Sequence of chain 1.B:
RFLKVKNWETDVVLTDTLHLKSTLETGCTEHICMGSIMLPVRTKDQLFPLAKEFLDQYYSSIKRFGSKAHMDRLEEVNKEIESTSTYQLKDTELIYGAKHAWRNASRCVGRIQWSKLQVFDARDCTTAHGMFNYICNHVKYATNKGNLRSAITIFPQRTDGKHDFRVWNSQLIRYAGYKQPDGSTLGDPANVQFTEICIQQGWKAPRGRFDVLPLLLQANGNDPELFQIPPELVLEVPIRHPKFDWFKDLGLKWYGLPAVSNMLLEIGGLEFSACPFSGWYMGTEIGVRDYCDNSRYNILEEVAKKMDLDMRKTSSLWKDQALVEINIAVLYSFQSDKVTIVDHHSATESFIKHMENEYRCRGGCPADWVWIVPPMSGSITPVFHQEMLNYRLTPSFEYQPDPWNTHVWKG

Binding-site contacts:
Ligand atom C24 contacts residue TYR410 of chain 1.B at 3.5 Å (hydrophobic).
Ligand atom C04 contacts residue PRO269 of chain 1.B at 3.7 Å (hydrophobic).
Ligand atom C03 contacts residue PRO269 of chain 1.B at 3.4 Å (hydrophobic).
Ligand atom C22 contacts residue TRP10 of chain 1.A at 3.8 Å (hydrophobic).
Ligand atom C14 contacts residue VAL271 of chain 1.B at 3.5 Å (hydrophobic).
Ligand atom C03 contacts residue PHE288 of chain 1.B at 3.6 Å (hydrophobic).
Ligand atom C14 contacts residue HEM1 of chain 1.H at 3.5 Å.
Ligand atom C15 contacts residue VAL271 of chain 1.B at 3.6 Å (hydrophobic).
Ligand atom S01 contacts residue HEM1 of chain 1.H at 3.3 Å.
Ligand atom C23 contacts residue TYR410 of chain 1.B at 3.6 Å (hydrophobic).
Ligand atom C16 contacts residue GLU296 of chain 1.B at 3.6 Å.
Ligand atom C02 contacts residue HEM1 of chain 1.H at 3.7 Å.
Ligand atom C06 contacts residue GLU296 of chain 1.B at 3.5 Å.
Ligand atom C25 contacts residue MET40 of chain 1.B at 3.7 Å (hydrophobic).
Ligand atom C11 contacts residue GLU296 of chain 1.B at 3.5 Å.
Ligand atom S01 contacts residue GLY290 of chain 1.B at 3.7 Å.
Ligand atom S21 contacts residue MET40 of chain 1.B at 3.4 Å.
Ligand atom N06 contacts residue TRP291 of chain 1.B at 2.9 Å (h-bond).
Ligand atom C23 contacts residue LEU41 of chain 1.B at 3.6 Å (hydrophobic).
Ligand atom C34 contacts residue GLN182 of chain 1.B at 3.5 Å.
Ligand atom C22 contacts residue LEU41 of chain 1.B at 3.7 Å (hydrophobic).
Ligand atom C36 contacts residue HEM1 of chain 1.H at 3.1 Å.
Ligand atom N06 contacts residue HEM1 of chain 1.H at 3.7 Å.
Ligand atom C33 contacts residue GLN182 of chain 1.B at 3.6 Å.
Ligand atom C22 contacts residue MET40 of chain 1.B at 3.6 Å (hydrophobic).
Ligand atom N07 contacts residue GLU296 of chain 1.B at 2.6 Å (salt-bridge).
Ligand atom C04 contacts residue VAL271 of chain 1.B at 3.6 Å (hydrophobic).
Ligand atom C11 contacts residue HEM1 of chain 1.H at 3.6 Å.
Ligand atom N27 contacts residue HEM1 of chain 1.H at 3.4 Å (h-bond).
Ligand atom C13 contacts residue HEM1 of chain 1.H at 3.3 Å.
Ligand atom C15 contacts residue HEM1 of chain 1.H at 3.5 Å.
Ligand atom C02 contacts residue GLY290 of chain 1.B at 3.1 Å.
Ligand atom C24 contacts residue HEM1 of chain 1.H at 3.4 Å.
Ligand atom C02 contacts residue PHE288 of chain 1.B at 3.6 Å (hydrophobic).
Ligand atom C16 contacts residue HEM1 of chain 1.H at 3.5 Å.
Ligand atom C12 contacts residue HEM1 of chain 1.H at 3.4 Å.
Ligand atom C02 contacts residue SER289 of chain 1.B at 3.4 Å.
Ligand atom C35 contacts residue HEM1 of chain 1.H at 3.2 Å.
Ligand atom N06 contacts residue GLU296 of chain 1.B at 2.8 Å (salt-bridge).
Ligand atom C31 contacts residue HEM1 of chain 1.H at 3.7 Å.

A small-molecule ligand and the protein it binds are described below.
Small molecule (SMILES): [H]/N=C(\Nc1cccc(-c2cccc(N/C(=N/[H])c3cccs3)c2)c1)c1cccs1

Sequence of chain 1.A:
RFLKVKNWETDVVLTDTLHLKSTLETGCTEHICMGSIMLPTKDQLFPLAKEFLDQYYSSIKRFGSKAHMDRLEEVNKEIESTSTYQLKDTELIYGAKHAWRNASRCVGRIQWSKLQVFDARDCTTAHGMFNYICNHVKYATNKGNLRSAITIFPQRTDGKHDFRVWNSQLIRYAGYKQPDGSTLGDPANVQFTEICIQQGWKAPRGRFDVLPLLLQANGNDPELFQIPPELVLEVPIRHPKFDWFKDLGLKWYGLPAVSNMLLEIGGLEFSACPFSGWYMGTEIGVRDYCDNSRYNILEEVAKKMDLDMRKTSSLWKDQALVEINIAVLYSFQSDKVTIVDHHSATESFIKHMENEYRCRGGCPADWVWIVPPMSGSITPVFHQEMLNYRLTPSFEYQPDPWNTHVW